Binding-site contacts:
Ligand atom OP2 contacts residue ASN139 of chain 7.A at 3.3 Å (h-bond).
Ligand atom O3' contacts residue GLN137 of chain 7.A at 2.1 Å (h-bond).
Ligand atom C2 contacts residue TRP60 of chain 7.A at 3.4 Å (hydrophobic).
Ligand atom O3' contacts residue PRO276 of chain 7.A at 3.4 Å.
Ligand atom C2' contacts residue TRP60 of chain 7.A at 4.1 Å (hydrophobic).
Ligand atom N6 contacts residue GLY57 of chain 7.A at 3.7 Å.
Ligand atom C8 contacts residue TRP60 of chain 7.A at 4.4 Å (hydrophobic).
Ligand atom C1' contacts residue TRP60 of chain 7.A at 3.5 Å (hydrophobic).
Ligand atom C1' contacts residue GLN137 of chain 7.A at 4.0 Å.
Ligand atom OP1 contacts residue ASN139 of chain 7.A at 3.1 Å (h-bond).
Ligand atom O5' contacts residue GLN137 of chain 7.A at 4.3 Å.
Ligand atom C5' contacts residue PRO276 of chain 7.A at 3.7 Å (hydrophobic).
Ligand atom C5 contacts residue TRP60 of chain 7.A at 3.8 Å (hydrophobic).
Ligand atom C3' contacts residue GLN137 of chain 7.A at 2.6 Å.
Ligand atom C3' contacts residue PRO276 of chain 7.A at 3.2 Å (hydrophobic).
Ligand atom P contacts residue PRO276 of chain 7.A at 3.8 Å.
Ligand atom P contacts residue GLN137 of chain 7.A at 3.5 Å.
Ligand atom C2' contacts residue GLN137 of chain 7.A at 2.9 Å.
Ligand atom OP1 contacts residue ASN275 of chain 7.A at 4.5 Å.
Ligand atom N7 contacts residue TRP60 of chain 7.A at 3.9 Å.
Ligand atom O5' contacts residue PRO276 of chain 7.A at 2.8 Å.
Ligand atom N6 contacts residue ASP58 of chain 7.A at 4.3 Å.
Ligand atom N6 contacts residue TRP60 of chain 7.A at 3.0 Å.
Ligand atom OP1 contacts residue PRO276 of chain 7.A at 3.1 Å.
Ligand atom OP2 contacts residue GLN137 of chain 7.A at 3.8 Å.
Ligand atom OP2 contacts residue ARG534 of chain 7.A at 3.6 Å.
Ligand atom OP1 contacts residue GLN137 of chain 7.A at 4.4 Å.
Ligand atom OP2 contacts residue TRP60 of chain 7.A at 4.4 Å.
Ligand atom C4' contacts residue PRO276 of chain 7.A at 3.7 Å (hydrophobic).
Ligand atom O4' contacts residue TRP60 of chain 7.A at 4.2 Å.
Ligand atom N9 contacts residue TRP60 of chain 7.A at 3.8 Å.
Ligand atom OP2 contacts residue PRO276 of chain 7.A at 3.9 Å.
Ligand atom N1 contacts residue TRP60 of chain 7.A at 3.5 Å.
Ligand atom P contacts residue ASN139 of chain 7.A at 3.7 Å.
Ligand atom N3 contacts residue TRP60 of chain 7.A at 3.0 Å.
Ligand atom O5' contacts residue TRP60 of chain 7.A at 3.8 Å.
Ligand atom C4' contacts residue GLN137 of chain 7.A at 4.1 Å.
Ligand atom C6 contacts residue TRP60 of chain 7.A at 3.4 Å (hydrophobic).
Ligand atom O3' contacts residue TRP60 of chain 7.A at 4.4 Å.
Ligand atom C4 contacts residue TRP60 of chain 7.A at 3.5 Å (hydrophobic).

Sequence of chain 7.A:
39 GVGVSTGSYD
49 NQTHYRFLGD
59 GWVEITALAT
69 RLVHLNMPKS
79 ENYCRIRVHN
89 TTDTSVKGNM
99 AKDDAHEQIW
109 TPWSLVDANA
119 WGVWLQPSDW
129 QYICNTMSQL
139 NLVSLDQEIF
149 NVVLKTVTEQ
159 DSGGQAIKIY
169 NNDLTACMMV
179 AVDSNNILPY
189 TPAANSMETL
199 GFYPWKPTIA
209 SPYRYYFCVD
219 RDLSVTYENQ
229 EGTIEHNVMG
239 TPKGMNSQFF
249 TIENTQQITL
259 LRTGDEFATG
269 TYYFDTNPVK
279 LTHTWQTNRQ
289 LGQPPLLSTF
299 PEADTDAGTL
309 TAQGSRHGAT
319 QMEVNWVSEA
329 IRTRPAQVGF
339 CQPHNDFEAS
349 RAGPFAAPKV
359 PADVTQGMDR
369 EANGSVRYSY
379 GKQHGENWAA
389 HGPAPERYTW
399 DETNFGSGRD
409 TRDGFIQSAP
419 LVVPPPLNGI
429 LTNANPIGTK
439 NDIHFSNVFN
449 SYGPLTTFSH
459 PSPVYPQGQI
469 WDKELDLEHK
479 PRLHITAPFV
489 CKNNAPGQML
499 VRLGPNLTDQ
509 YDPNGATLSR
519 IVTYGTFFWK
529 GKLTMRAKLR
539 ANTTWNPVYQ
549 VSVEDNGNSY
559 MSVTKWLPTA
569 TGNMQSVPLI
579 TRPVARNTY

The protein below binds the small molecule below.
Small molecule (SMILES): N=c1ccn([C@H]2C[C@H](O[P](=O)(O)OC[C@H]3O[C@@H](n4cnc5c(N)ncnc54)C[C@@H]3O[P](=O)(O)OC[C@H]3O[C@@H](n4cnc5c(N)ncnc54)C[C@@H]3O[P](=O)(O)OC[C@H]3O[C@@H](n4cnc5c(N)ncnc54)C[C@@H]3O)[C@@H](COP(=O)=O)O2)c(=O)[nH]1